Sequence of chain 1.B:
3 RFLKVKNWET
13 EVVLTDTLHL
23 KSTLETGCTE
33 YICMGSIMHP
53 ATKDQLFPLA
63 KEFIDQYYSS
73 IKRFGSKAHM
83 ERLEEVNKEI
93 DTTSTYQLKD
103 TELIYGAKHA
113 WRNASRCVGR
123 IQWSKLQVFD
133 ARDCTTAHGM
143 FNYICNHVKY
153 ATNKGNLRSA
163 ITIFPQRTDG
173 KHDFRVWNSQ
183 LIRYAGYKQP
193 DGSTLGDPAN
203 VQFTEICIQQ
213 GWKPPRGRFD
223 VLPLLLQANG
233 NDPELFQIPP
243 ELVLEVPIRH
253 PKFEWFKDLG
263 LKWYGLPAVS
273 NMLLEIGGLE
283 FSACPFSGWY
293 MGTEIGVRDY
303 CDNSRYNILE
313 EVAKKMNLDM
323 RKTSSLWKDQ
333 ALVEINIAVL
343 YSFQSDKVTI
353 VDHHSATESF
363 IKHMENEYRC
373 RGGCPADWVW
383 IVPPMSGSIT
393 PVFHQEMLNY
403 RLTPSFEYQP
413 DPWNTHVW

Binding-site contacts:
Ligand atom C22 contacts residue TYR410 of chain 1.B at 4.2 Å (hydrophobic).
Ligand atom C07 contacts residue VAL271 of chain 1.B at 3.2 Å (hydrophobic).
Ligand atom C13 contacts residue HEM1 of chain 1.H at 3.5 Å.
Ligand atom N02 contacts residue TYR292 of chain 1.B at 3.9 Å.
Ligand atom C21 contacts residue TRP382 of chain 1.B at 4.0 Å (hydrophobic).
Ligand atom C06 contacts residue HEM1 of chain 1.H at 3.5 Å.
Ligand atom C14 contacts residue TYR410 of chain 1.B at 3.9 Å (hydrophobic).
Ligand atom C06 contacts residue VAL271 of chain 1.B at 3.4 Å (hydrophobic).
Ligand atom N02 contacts residue HEM1 of chain 1.H at 3.6 Å.
Ligand atom C09 contacts residue VAL271 of chain 1.B at 4.1 Å (hydrophobic).
Ligand atom N02 contacts residue PRO269 of chain 1.B at 3.8 Å.
Ligand atom C23 contacts residue MET40 of chain 1.B at 3.6 Å (hydrophobic).
Ligand atom C10 contacts residue HEM1 of chain 1.H at 4.0 Å.
Ligand atom C02 contacts residue TRP291 of chain 1.B at 3.9 Å (hydrophobic).
Ligand atom C11 contacts residue HEM1 of chain 1.H at 3.0 Å.
Ligand atom N01 contacts residue HEM1 of chain 1.H at 4.1 Å.
Ligand atom C02 contacts residue GLU296 of chain 1.B at 3.5 Å.
Ligand atom N01 contacts residue GLU296 of chain 1.B at 2.7 Å (salt-bridge).
Ligand atom C27 contacts residue TRP10 of chain 1.A at 4.1 Å (hydrophobic).
Ligand atom C24 contacts residue MET40 of chain 1.B at 4.0 Å (hydrophobic).
Ligand atom C22 contacts residue MET40 of chain 1.B at 3.9 Å (hydrophobic).
Ligand atom N12 contacts residue HEM1 of chain 1.H at 3.2 Å (h-bond).
Ligand atom N02 contacts residue TRP291 of chain 1.B at 2.7 Å (h-bond).
Ligand atom C07 contacts residue HEM1 of chain 1.H at 3.8 Å.
Ligand atom C14 contacts residue TRP382 of chain 1.B at 3.5 Å (hydrophobic).
Ligand atom N28 contacts residue TRP10 of chain 1.A at 3.5 Å.
Ligand atom C03 contacts residue HEM1 of chain 1.H at 3.0 Å.
Ligand atom C26 contacts residue H4B1 of chain 1.I at 4.0 Å.
Ligand atom C06 contacts residue PHE288 of chain 1.B at 3.8 Å (hydrophobic).
Ligand atom C04 contacts residue HEM1 of chain 1.H at 3.3 Å.
Ligand atom C02 contacts residue HEM1 of chain 1.H at 3.7 Å.
Ligand atom C08 contacts residue HEM1 of chain 1.H at 3.6 Å.
Ligand atom C05 contacts residue VAL271 of chain 1.B at 3.9 Å (hydrophobic).
Ligand atom C10 contacts residue GLU296 of chain 1.B at 3.5 Å.
Ligand atom C14 contacts residue HEM1 of chain 1.H at 3.0 Å.
Ligand atom C09 contacts residue GLU296 of chain 1.B at 3.5 Å.
Ligand atom C09 contacts residue HEM1 of chain 1.H at 3.5 Å.
Ligand atom N02 contacts residue GLU296 of chain 1.B at 2.8 Å (salt-bridge).
Ligand atom C08 contacts residue VAL271 of chain 1.B at 3.6 Å (hydrophobic).
Ligand atom C05 contacts residue HEM1 of chain 1.H at 3.8 Å.

Sequence of chain 1.A:
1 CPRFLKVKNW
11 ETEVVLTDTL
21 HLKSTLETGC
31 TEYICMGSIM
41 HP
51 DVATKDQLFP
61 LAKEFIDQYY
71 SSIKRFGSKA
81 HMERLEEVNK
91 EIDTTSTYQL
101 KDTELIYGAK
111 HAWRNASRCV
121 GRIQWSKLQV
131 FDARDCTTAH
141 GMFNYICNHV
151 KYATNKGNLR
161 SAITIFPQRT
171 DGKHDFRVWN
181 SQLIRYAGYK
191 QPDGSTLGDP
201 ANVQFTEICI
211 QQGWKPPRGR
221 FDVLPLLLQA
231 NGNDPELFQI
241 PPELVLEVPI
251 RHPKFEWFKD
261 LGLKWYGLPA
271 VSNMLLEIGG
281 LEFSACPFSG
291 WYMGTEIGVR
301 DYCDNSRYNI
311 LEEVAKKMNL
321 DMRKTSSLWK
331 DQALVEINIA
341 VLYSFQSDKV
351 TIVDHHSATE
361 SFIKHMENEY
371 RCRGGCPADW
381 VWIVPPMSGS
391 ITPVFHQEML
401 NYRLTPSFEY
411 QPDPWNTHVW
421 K

This protein binds this small molecule.
Small molecule (SMILES): N#Cc1ccc(CCNCc2ccc3ccc(N)nc3c2)cc1